This protein binds this small molecule.
Small molecule (SMILES): NCC(=O)N[C@@H]1O[C@H](COP(=O)([O-])[O-])[C@@H](O)[C@H]1O

Binding-site contacts:
Ligand atom C23 contacts residue MET90 of chain 1.A at 4.0 Å (hydrophobic).
Ligand atom P15 contacts residue LYS171 of chain 1.A at 3.9 Å.
Ligand atom O16 contacts residue SER13 of chain 1.A at 3.5 Å (h-bond).
Ligand atom O6 contacts residue LYS171 of chain 1.A at 3.4 Å.
Ligand atom O22 contacts residue PRO110 of chain 1.A at 3.6 Å.
Ligand atom O22 contacts residue MET90 of chain 1.A at 4.1 Å.
Ligand atom P15 contacts residue GLY12 of chain 1.A at 3.4 Å.
Ligand atom O17 contacts residue ASN14 of chain 1.A at 3.9 Å.
Ligand atom C5 contacts residue LYS171 of chain 1.A at 3.8 Å.
Ligand atom C2 contacts residue GLU174 of chain 1.A at 3.4 Å.
Ligand atom P15 contacts residue SER13 of chain 1.A at 3.4 Å.
Ligand atom O17 contacts residue LYS171 of chain 1.A at 3.3 Å (salt-bridge).
Ligand atom N24 contacts residue XRR1 of chain 1.C at 3.5 Å.
Ligand atom O18 contacts residue SER13 of chain 1.A at 4.1 Å.
Ligand atom N24 contacts residue HIS109 of chain 1.A at 3.6 Å.
Ligand atom O12 contacts residue ASN14 of chain 1.A at 4.0 Å.
Ligand atom O17 contacts residue GLY12 of chain 1.A at 3.3 Å (h-bond).
Ligand atom N19 contacts residue ILE108 of chain 1.A at 4.0 Å.
Ligand atom O6 contacts residue GLU174 of chain 1.A at 2.9 Å (salt-bridge).
Ligand atom O17 contacts residue SER13 of chain 1.A at 2.5 Å (h-bond).
Ligand atom O8 contacts residue PRO110 of chain 1.A at 3.4 Å.
Ligand atom O12 contacts residue LYS171 of chain 1.A at 3.0 Å (salt-bridge).
Ligand atom C21 contacts residue MET90 of chain 1.A at 3.8 Å (hydrophobic).
Ligand atom C23 contacts residue ILE108 of chain 1.A at 3.8 Å (hydrophobic).
Ligand atom O16 contacts residue GLY12 of chain 1.A at 4.0 Å.
Ligand atom C21 contacts residue PRO110 of chain 1.A at 3.7 Å (hydrophobic).
Ligand atom C1 contacts residue GLU174 of chain 1.A at 3.1 Å.
Ligand atom O16 contacts residue ASN14 of chain 1.A at 3.0 Å (h-bond).
Ligand atom N24 contacts residue GLY118 of chain 1.A at 3.9 Å.
Ligand atom P15 contacts residue ASN14 of chain 1.A at 4.0 Å.
Ligand atom C1 contacts residue ASN14 of chain 1.A at 3.7 Å.
Ligand atom C1 contacts residue LYS171 of chain 1.A at 3.8 Å.
Ligand atom N24 contacts residue MET90 of chain 1.A at 3.9 Å.
Ligand atom O17 contacts residue THR11 of chain 1.A at 3.7 Å.
Ligand atom C10 contacts residue LYS171 of chain 1.A at 4.0 Å.
Ligand atom O18 contacts residue THR11 of chain 1.A at 3.5 Å (h-bond).
Ligand atom O8 contacts residue GLU174 of chain 1.A at 2.9 Å (salt-bridge).
Ligand atom O8 contacts residue ILE108 of chain 1.A at 3.5 Å (h-bond).
Ligand atom C10 contacts residue GLY88 of chain 1.A at 3.6 Å.
Ligand atom O18 contacts residue GLY12 of chain 1.A at 2.9 Å (h-bond).

Sequence of chain 1.A:
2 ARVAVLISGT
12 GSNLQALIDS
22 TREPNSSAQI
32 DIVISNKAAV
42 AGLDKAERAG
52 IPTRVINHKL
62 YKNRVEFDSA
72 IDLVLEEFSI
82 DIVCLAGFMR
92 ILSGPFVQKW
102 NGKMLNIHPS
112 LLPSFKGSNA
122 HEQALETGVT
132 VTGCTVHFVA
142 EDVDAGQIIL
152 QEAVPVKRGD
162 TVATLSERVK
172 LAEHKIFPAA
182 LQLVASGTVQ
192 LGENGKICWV